The small molecule below binds the protein below.
Small molecule (SMILES): Nc1nc(N2CCSCC2)c2cc[nH]c2n1

Sequence of chain 1.A:
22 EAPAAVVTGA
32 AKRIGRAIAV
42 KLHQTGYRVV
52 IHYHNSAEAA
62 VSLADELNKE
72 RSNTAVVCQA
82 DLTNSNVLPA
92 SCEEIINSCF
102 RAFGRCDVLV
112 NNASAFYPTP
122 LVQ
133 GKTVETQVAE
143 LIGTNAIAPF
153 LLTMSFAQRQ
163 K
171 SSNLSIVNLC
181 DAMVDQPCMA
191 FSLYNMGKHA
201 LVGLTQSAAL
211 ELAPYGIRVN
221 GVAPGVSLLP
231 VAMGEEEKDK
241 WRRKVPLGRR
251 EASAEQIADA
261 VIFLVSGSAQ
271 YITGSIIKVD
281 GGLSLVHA

Binding-site contacts:
Ligand atom CAB contacts residue W8G1 of chain 1.G at 3.6 Å.
Ligand atom C4 contacts residue PHE117 of chain 1.A at 3.5 Å (hydrophobic).
Ligand atom CAC contacts residue W8G1 of chain 1.G at 4.0 Å.
Ligand atom C2 contacts residue NAP1 of chain 1.E at 3.3 Å.
Ligand atom CAD contacts residue PHE117 of chain 1.A at 4.0 Å (hydrophobic).
Ligand atom CAF contacts residue NAP1 of chain 1.E at 3.1 Å.
Ligand atom NAA contacts residue PHE117 of chain 1.A at 3.6 Å.
Ligand atom NAP contacts residue ARG34 of chain 1.A at 3.9 Å.
Ligand atom CAD contacts residue NAP1 of chain 1.E at 3.7 Å.
Ligand atom C5 contacts residue NAP1 of chain 1.E at 3.8 Å.
Ligand atom NAJ contacts residue TYR194 of chain 1.A at 3.0 Å (h-bond).
Ligand atom NAP contacts residue NAP1 of chain 1.E at 3.4 Å (h-bond).
Ligand atom N3 contacts residue SER115 of chain 1.A at 4.0 Å.
Ligand atom NAJ contacts residue PHE117 of chain 1.A at 3.6 Å.
Ligand atom NAA contacts residue NAP1 of chain 1.E at 3.0 Å (h-bond).
Ligand atom CAE contacts residue PHE117 of chain 1.A at 3.2 Å (hydrophobic).
Ligand atom CAE contacts residue PRO230 of chain 1.A at 3.8 Å (hydrophobic).
Ligand atom N3 contacts residue TYR194 of chain 1.A at 3.7 Å.
Ligand atom NAA contacts residue SER115 of chain 1.A at 2.8 Å (h-bond).
Ligand atom SAK contacts residue PRO230 of chain 1.A at 3.6 Å.
Ligand atom C4 contacts residue TYR194 of chain 1.A at 3.6 Å (hydrophobic).
Ligand atom C6 contacts residue PHE117 of chain 1.A at 3.8 Å (hydrophobic).
Ligand atom N1 contacts residue PHE117 of chain 1.A at 3.6 Å.
Ligand atom CAF contacts residue ARG34 of chain 1.A at 3.7 Å.
Ligand atom CAE contacts residue W8G1 of chain 1.G at 3.6 Å.
Ligand atom N3 contacts residue NAP1 of chain 1.E at 2.7 Å (h-bond).
Ligand atom CAG contacts residue W8G1 of chain 1.G at 3.6 Å.
Ligand atom CAC contacts residue PHE117 of chain 1.A at 3.9 Å (hydrophobic).
Ligand atom CAC contacts residue NAP1 of chain 1.E at 3.4 Å.
Ligand atom CAB contacts residue PHE117 of chain 1.A at 3.7 Å (hydrophobic).
Ligand atom N3 contacts residue PHE117 of chain 1.A at 3.6 Å.
Ligand atom C2 contacts residue PHE117 of chain 1.A at 3.5 Å (hydrophobic).
Ligand atom C4 contacts residue NAP1 of chain 1.E at 3.5 Å.
Ligand atom N1 contacts residue NAP1 of chain 1.E at 2.6 Å (h-bond).
Ligand atom C5 contacts residue PHE117 of chain 1.A at 3.8 Å (hydrophobic).
Ligand atom NAJ contacts residue NAP1 of chain 1.E at 3.4 Å.
Ligand atom SAK contacts residue PHE117 of chain 1.A at 3.7 Å.
Ligand atom C6 contacts residue NAP1 of chain 1.E at 3.4 Å.
Ligand atom C2 contacts residue SER115 of chain 1.A at 3.8 Å.
Ligand atom CAB contacts residue NAP1 of chain 1.E at 3.2 Å.